Sequence of chain 1.A:
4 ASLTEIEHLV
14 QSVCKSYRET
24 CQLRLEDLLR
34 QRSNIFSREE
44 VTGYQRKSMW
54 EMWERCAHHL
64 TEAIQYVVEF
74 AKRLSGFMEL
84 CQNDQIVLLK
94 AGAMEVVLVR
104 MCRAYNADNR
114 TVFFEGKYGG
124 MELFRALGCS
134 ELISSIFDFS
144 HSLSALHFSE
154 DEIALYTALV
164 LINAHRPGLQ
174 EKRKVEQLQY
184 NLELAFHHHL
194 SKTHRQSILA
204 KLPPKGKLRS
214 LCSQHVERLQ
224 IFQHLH

This small molecule binds to this protein.
Small molecule (SMILES): CCOC(=O)[C@H](C)N(C(=O)c1cccs1)c1c(C)cccc1Cl

Binding-site contacts:
Ligand atom C40 contacts residue LEU101 of chain 1.A at 3.9 Å (hydrophobic).
Ligand atom C11 contacts residue CYS59 of chain 1.A at 3.8 Å (hydrophobic).
Ligand atom C28 contacts residue HIS218 of chain 1.A at 3.8 Å.
Ligand atom C18 contacts residue LEU130 of chain 1.A at 3.8 Å (hydrophobic).
Ligand atom C25 contacts residue LEU130 of chain 1.A at 4.0 Å (hydrophobic).
Ligand atom C9 contacts residue VAL115 of chain 1.A at 3.8 Å (hydrophobic).
Ligand atom C36 contacts residue LEU63 of chain 1.A at 3.8 Å (hydrophobic).
Ligand atom C5 contacts residue PHE117 of chain 1.A at 3.6 Å (hydrophobic).
Ligand atom C32 contacts residue HIS218 of chain 1.A at 3.8 Å.
Ligand atom O23 contacts residue CYS59 of chain 1.A at 3.4 Å.
Ligand atom CL1 contacts residue ILE139 of chain 1.A at 3.7 Å.
Ligand atom C22 contacts residue ILE136 of chain 1.A at 4.0 Å (hydrophobic).
Ligand atom O24 contacts residue LEU130 of chain 1.A at 3.6 Å.
Ligand atom C9 contacts residue PHE127 of chain 1.A at 3.9 Å (hydrophobic).
Ligand atom C18 contacts residue CYS59 of chain 1.A at 3.5 Å (hydrophobic).
Ligand atom C34 contacts residue LEU63 of chain 1.A at 3.4 Å (hydrophobic).
Ligand atom C38 contacts residue VAL100 of chain 1.A at 3.7 Å (hydrophobic).
Ligand atom O24 contacts residue ILE136 of chain 1.A at 3.4 Å.
Ligand atom C38 contacts residue LEU101 of chain 1.A at 3.6 Å (hydrophobic).
Ligand atom CL1 contacts residue PHE140 of chain 1.A at 3.8 Å.
Ligand atom C16 contacts residue ILE136 of chain 1.A at 3.4 Å (hydrophobic).
Ligand atom S35 contacts residue LEU63 of chain 1.A at 3.6 Å.
Ligand atom C7 contacts residue VAL115 of chain 1.A at 3.8 Å (hydrophobic).
Ligand atom C28 contacts residue LEU135 of chain 1.A at 3.8 Å (hydrophobic).
Ligand atom C40 contacts residue LEU63 of chain 1.A at 3.5 Å (hydrophobic).
Ligand atom C40 contacts residue HIS218 of chain 1.A at 3.4 Å.
Ligand atom C9 contacts residue MET104 of chain 1.A at 4.0 Å (hydrophobic).
Ligand atom C34 contacts residue HIS218 of chain 1.A at 4.0 Å.
Ligand atom C18 contacts residue ILE136 of chain 1.A at 3.8 Å (hydrophobic).
Ligand atom C32 contacts residue LEU63 of chain 1.A at 4.0 Å (hydrophobic).
Ligand atom C38 contacts residue LEU63 of chain 1.A at 3.7 Å (hydrophobic).
Ligand atom O33 contacts residue HIS218 of chain 1.A at 2.7 Å (h-bond).
Ligand atom C5 contacts residue HIS62 of chain 1.A at 3.7 Å.
Ligand atom O33 contacts residue ILE139 of chain 1.A at 4.0 Å.
Ligand atom C7 contacts residue PHE127 of chain 1.A at 3.7 Å (hydrophobic).
Ligand atom C18 contacts residue PHE127 of chain 1.A at 3.3 Å (hydrophobic).
Ligand atom O23 contacts residue LEU63 of chain 1.A at 3.5 Å.
Ligand atom C36 contacts residue VAL100 of chain 1.A at 3.6 Å (hydrophobic).
Ligand atom C11 contacts residue HIS62 of chain 1.A at 3.6 Å.
Ligand atom C5 contacts residue PHE127 of chain 1.A at 3.9 Å (hydrophobic).